Binding-site contacts:
Ligand atom C2M contacts residue LYS81 of chain 1.H at 4.5 Å.
Ligand atom C2M contacts residue GLY82 of chain 1.H at 3.5 Å.
Ligand atom C8M contacts residue LYS81 of chain 1.H at 4.5 Å.

Sequence of chain 1.H:
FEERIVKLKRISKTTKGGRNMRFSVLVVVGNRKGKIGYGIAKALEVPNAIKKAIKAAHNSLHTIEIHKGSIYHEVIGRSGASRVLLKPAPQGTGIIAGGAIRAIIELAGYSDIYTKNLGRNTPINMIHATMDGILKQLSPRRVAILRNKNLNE

A protein and the small-molecule ligand that binds it are described below.
Small molecule (SMILES): CN[C@@H]1[C@H](O)[C@H](NC)[C@H]2O[C@@]3(O)C(=O)C[C@@H](C)O[C@H]3O[C@@H]2[C@H]1O